Binding-site contacts:
Ligand atom C12 contacts residue ILE5 of chain 1.A at 3.6 Å (hydrophobic).
Ligand atom C29 contacts residue ARG32 of chain 1.A at 3.8 Å.
Ligand atom O31 contacts residue ARG32 of chain 1.A at 3.4 Å.
Ligand atom C9 contacts residue NDP1 of chain 1.C at 3.4 Å.
Ligand atom C29 contacts residue ARG60 of chain 1.A at 3.5 Å.
Ligand atom N16 contacts residue ALA7 of chain 1.A at 3.7 Å.
Ligand atom O30 contacts residue ARG32 of chain 1.A at 3.7 Å.
Ligand atom C4 contacts residue GLN28 of chain 1.A at 3.6 Å.
Ligand atom N22 contacts residue LEU57 of chain 1.A at 3.6 Å.
Ligand atom O15 contacts residue GLN28 of chain 1.A at 2.8 Å (h-bond).
Ligand atom N16 contacts residue ASP27 of chain 1.A at 2.7 Å (salt-bridge).
Ligand atom O15 contacts residue ASP27 of chain 1.A at 3.6 Å (salt-bridge).
Ligand atom C3 contacts residue PHE31 of chain 1.A at 3.5 Å (hydrophobic).
Ligand atom C10 contacts residue ILE94 of chain 1.A at 3.1 Å (hydrophobic).
Ligand atom O31 contacts residue ARG60 of chain 1.A at 2.8 Å (salt-bridge).
Ligand atom O30 contacts residue ARG60 of chain 1.A at 2.8 Å (salt-bridge).
Ligand atom N19 contacts residue ASP27 of chain 1.A at 2.7 Å (salt-bridge).
Ligand atom C14 contacts residue GLN28 of chain 1.A at 3.6 Å.
Ligand atom N11 contacts residue NDP1 of chain 1.C at 3.7 Å.
Ligand atom C12 contacts residue NDP1 of chain 1.C at 3.4 Å.
Ligand atom N11 contacts residue PHE31 of chain 1.A at 3.5 Å.
Ligand atom C14 contacts residue ASP27 of chain 1.A at 3.6 Å.
Ligand atom C12 contacts residue PHE31 of chain 1.A at 3.5 Å (hydrophobic).
Ligand atom N11 contacts residue ILE94 of chain 1.A at 3.6 Å (h-bond).
Ligand atom N18 contacts residue PHE31 of chain 1.A at 3.6 Å.
Ligand atom N19 contacts residue TRP6 of chain 1.A at 3.6 Å.
Ligand atom C17 contacts residue ALA7 of chain 1.A at 3.6 Å (hydrophobic).
Ligand atom C17 contacts residue ASP27 of chain 1.A at 3.6 Å.
Ligand atom C13 contacts residue NDP1 of chain 1.C at 3.5 Å.
Ligand atom N11 contacts residue TYR100 of chain 1.A at 3.5 Å (h-bond).
Ligand atom C10 contacts residue NDP1 of chain 1.C at 3.1 Å.
Ligand atom N16 contacts residue GLN28 of chain 1.A at 3.7 Å.
Ligand atom C3 contacts residue GLN28 of chain 1.A at 3.6 Å.
Ligand atom N18 contacts residue ILE5 of chain 1.A at 3.5 Å (h-bond).
Ligand atom C17 contacts residue TRP6 of chain 1.A at 3.7 Å (hydrophobic).
Ligand atom N19 contacts residue THR113 of chain 1.A at 3.6 Å (h-bond).
Ligand atom N18 contacts residue TRP6 of chain 1.A at 3.3 Å.
Ligand atom N11 contacts residue ILE5 of chain 1.A at 3.1 Å (h-bond).
Ligand atom C6 contacts residue LEU50 of chain 1.A at 3.4 Å (hydrophobic).
Ligand atom O31 contacts residue PHE31 of chain 1.A at 3.4 Å.

A small-molecule ligand and the protein it binds are described below.
Small molecule (SMILES): Nc1nc(=O)c2c(CCc3ccc(C(=O)N[C@@H](CCC(=O)O)C(=O)O)cc3)c[nH]c2[nH]1

Sequence of chain 1.A:
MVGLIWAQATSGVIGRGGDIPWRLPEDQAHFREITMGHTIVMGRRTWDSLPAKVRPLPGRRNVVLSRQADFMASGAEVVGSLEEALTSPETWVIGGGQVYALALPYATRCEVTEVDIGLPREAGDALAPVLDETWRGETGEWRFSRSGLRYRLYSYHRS